Sequence of chain 1.A:
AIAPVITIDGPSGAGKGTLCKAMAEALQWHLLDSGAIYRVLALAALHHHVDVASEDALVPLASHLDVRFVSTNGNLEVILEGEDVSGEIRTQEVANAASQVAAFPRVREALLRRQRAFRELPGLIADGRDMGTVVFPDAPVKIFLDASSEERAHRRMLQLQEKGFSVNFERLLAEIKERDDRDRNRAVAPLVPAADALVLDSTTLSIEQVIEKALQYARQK

Binding-site contacts:
Ligand atom C5 contacts residue ARG131 of chain 1.A at 3.4 Å.
Ligand atom C4 contacts residue GLY130 of chain 1.A at 3.8 Å.
Ligand atom C5' contacts residue ARG41 of chain 1.A at 3.8 Å.
Ligand atom O5' contacts residue ARG41 of chain 1.A at 3.9 Å.
Ligand atom C2 contacts residue ARG110 of chain 1.A at 3.2 Å.
Ligand atom N3 contacts residue ARG131 of chain 1.A at 3.5 Å.
Ligand atom N3 contacts residue ARG188 of chain 1.A at 3.8 Å.
Ligand atom OP1 contacts residue ARG131 of chain 1.A at 3.0 Å (salt-bridge).
Ligand atom C6 contacts residue ARG131 of chain 1.A at 3.5 Å.
Ligand atom C2 contacts residue ARG188 of chain 1.A at 3.6 Å.
Ligand atom C1' contacts residue ALA104 of chain 1.A at 3.7 Å (hydrophobic).
Ligand atom N4 contacts residue SER36 of chain 1.A at 3.2 Å (h-bond).
Ligand atom O2' contacts residue ARG188 of chain 1.A at 3.5 Å (salt-bridge).
Ligand atom OP2 contacts residue ARG41 of chain 1.A at 2.6 Å (salt-bridge).
Ligand atom O2 contacts residue ALA104 of chain 1.A at 3.4 Å.
Ligand atom O2' contacts residue ASP185 of chain 1.A at 2.3 Å (salt-bridge).
Ligand atom O4' contacts residue TYR40 of chain 1.A at 3.5 Å.
Ligand atom O3' contacts residue SER101 of chain 1.A at 3.4 Å.
Ligand atom O3' contacts residue ASP185 of chain 1.A at 3.7 Å.
Ligand atom C4 contacts residue ARG131 of chain 1.A at 3.2 Å.
Ligand atom C2' contacts residue ASP185 of chain 1.A at 3.2 Å.
Ligand atom C3' contacts residue ARG131 of chain 1.A at 3.5 Å.
Ligand atom P contacts residue ARG41 of chain 1.A at 3.2 Å.
Ligand atom C3' contacts residue ASP185 of chain 1.A at 3.7 Å.
Ligand atom O5' contacts residue GLY37 of chain 1.A at 3.7 Å.
Ligand atom N3 contacts residue ASP132 of chain 1.A at 3.8 Å.
Ligand atom O2 contacts residue ARG110 of chain 1.A at 2.7 Å (salt-bridge).
Ligand atom N4 contacts residue ARG131 of chain 1.A at 2.6 Å (salt-bridge).
Ligand atom C5 contacts residue GLY37 of chain 1.A at 3.8 Å.
Ligand atom N3 contacts residue ARG110 of chain 1.A at 3.0 Å (salt-bridge).
Ligand atom C5 contacts residue SER36 of chain 1.A at 3.8 Å.
Ligand atom C2 contacts residue ARG131 of chain 1.A at 3.7 Å.
Ligand atom O2' contacts residue ARG131 of chain 1.A at 3.2 Å (salt-bridge).
Ligand atom N4 contacts residue ASP132 of chain 1.A at 3.3 Å (salt-bridge).
Ligand atom OP2 contacts residue GLY37 of chain 1.A at 2.9 Å (h-bond).
Ligand atom OP3 contacts residue ARG41 of chain 1.A at 2.7 Å (salt-bridge).
Ligand atom C5 contacts residue GLY130 of chain 1.A at 3.8 Å.
Ligand atom O2 contacts residue ARG188 of chain 1.A at 2.8 Å (salt-bridge).
Ligand atom N4 contacts residue GLY130 of chain 1.A at 3.1 Å.
Ligand atom O5' contacts residue ARG131 of chain 1.A at 3.8 Å.

This small molecule binds to this protein.
Small molecule (SMILES): Nc1ccn([C@@H]2O[C@H](COP(=O)(O)O)[C@@H](O)[C@@H]2O)c(=O)n1